Binding-site contacts:
Ligand atom O17 contacts residue LEU145 of chain 1.A at 3.9 Å.
Ligand atom N10 contacts residue SER345 of chain 1.A at 4.0 Å.
Ligand atom N10 contacts residue SER90 of chain 1.A at 3.6 Å.
Ligand atom C17 contacts residue ASN347 of chain 1.A at 3.4 Å.
Ligand atom O12 contacts residue GLN146 of chain 1.A at 2.8 Å (h-bond).
Ligand atom O12 contacts residue ASN179 of chain 1.A at 3.0 Å (h-bond).
Ligand atom C17 contacts residue ASN370 of chain 1.A at 4.2 Å.
Ligand atom OB1 contacts residue TYR177 of chain 1.A at 2.6 Å (h-bond).
Ligand atom N18 contacts residue ASN347 of chain 1.A at 2.9 Å (h-bond).
Ligand atom B contacts residue SER345 of chain 1.A at 4.0 Å.
Ligand atom OB1 contacts residue LYS342 of chain 1.A at 4.2 Å.
Ligand atom C11 contacts residue GLN146 of chain 1.A at 3.5 Å.
Ligand atom N18 contacts residue ASN370 of chain 1.A at 3.8 Å.
Ligand atom OB2 contacts residue SER90 of chain 1.A at 2.3 Å (h-bond).
Ligand atom S16 contacts residue ASN347 of chain 1.A at 3.1 Å (h-bond).
Ligand atom C7 contacts residue LYS93 of chain 1.A at 3.8 Å.
Ligand atom C20 contacts residue LEU320 of chain 1.A at 4.0 Å (hydrophobic).
Ligand atom C7 contacts residue ASN179 of chain 1.A at 3.8 Å.
Ligand atom C7 contacts residue TYR177 of chain 1.A at 4.1 Å (hydrophobic).
Ligand atom C19 contacts residue LEU145 of chain 1.A at 3.9 Å (hydrophobic).
Ligand atom OB2 contacts residue GLY89 of chain 1.A at 3.8 Å.
Ligand atom C19 contacts residue LEU320 of chain 1.A at 4.2 Å (hydrophobic).
Ligand atom OB2 contacts residue SER345 of chain 1.A at 2.8 Å (h-bond).
Ligand atom O2A contacts residue SER345 of chain 1.A at 3.5 Å.
Ligand atom C13 contacts residue GLN146 of chain 1.A at 3.6 Å.
Ligand atom S16 contacts residue THR346 of chain 1.A at 3.9 Å.
Ligand atom B contacts residue TYR177 of chain 1.A at 3.4 Å.
Ligand atom OB2 contacts residue GLY344 of chain 1.A at 3.6 Å.
Ligand atom C11 contacts residue ASN179 of chain 1.A at 4.0 Å.
Ligand atom C17 contacts residue THR346 of chain 1.A at 4.1 Å.
Ligand atom B contacts residue LYS93 of chain 1.A at 4.0 Å.
Ligand atom C19 contacts residue ALA319 of chain 1.A at 3.7 Å (hydrophobic).
Ligand atom C15 contacts residue GLN146 of chain 1.A at 3.9 Å.
Ligand atom C7 contacts residue SER90 of chain 1.A at 2.3 Å.
Ligand atom B contacts residue SER90 of chain 1.A at 1.5 Å.
Ligand atom C14 contacts residue GLN146 of chain 1.A at 3.9 Å.
Ligand atom C19 contacts residue TYR177 of chain 1.A at 3.9 Å (hydrophobic).
Ligand atom N18 contacts residue THR346 of chain 1.A at 4.2 Å.
Ligand atom OB1 contacts residue SER90 of chain 1.A at 2.3 Å (h-bond).
Ligand atom C11 contacts residue SER345 of chain 1.A at 4.2 Å.

The protein below binds the small molecule below.
Small molecule (SMILES): CC(C)(ON=C(C(=O)NCB(O)O)c1csc(N)n1)C(=O)O

Sequence of chain 1.A:
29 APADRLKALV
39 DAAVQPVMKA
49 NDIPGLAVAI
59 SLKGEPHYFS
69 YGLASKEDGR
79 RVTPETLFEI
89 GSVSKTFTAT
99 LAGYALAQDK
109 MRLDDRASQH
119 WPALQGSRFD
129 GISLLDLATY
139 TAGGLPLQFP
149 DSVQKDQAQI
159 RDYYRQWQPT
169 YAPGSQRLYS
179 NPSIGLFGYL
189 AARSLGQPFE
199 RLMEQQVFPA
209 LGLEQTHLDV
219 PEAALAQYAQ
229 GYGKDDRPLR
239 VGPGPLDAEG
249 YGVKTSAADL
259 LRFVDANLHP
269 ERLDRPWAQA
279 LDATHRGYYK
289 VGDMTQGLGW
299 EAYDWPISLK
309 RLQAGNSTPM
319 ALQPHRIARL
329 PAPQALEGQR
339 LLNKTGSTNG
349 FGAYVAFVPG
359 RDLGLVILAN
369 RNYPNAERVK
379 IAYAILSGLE